Binding-site contacts:
Ligand atom C2' contacts residue TYR109 of chain 1.A at 3.4 Å (hydrophobic).
Ligand atom O4P contacts residue CA1 of chain 1.B at 3.2 Å.
Ligand atom O2 contacts residue ASP77 of chain 1.A at 4.0 Å.
Ligand atom P2 contacts residue ARG35 of chain 1.A at 3.6 Å.
Ligand atom C1' contacts residue ARG81 of chain 1.A at 4.0 Å.
Ligand atom C4 contacts residue LEU83 of chain 1.A at 3.8 Å (hydrophobic).
Ligand atom O4 contacts residue LEU83 of chain 1.A at 3.7 Å.
Ligand atom C4 contacts residue TYR109 of chain 1.A at 3.6 Å (hydrophobic).
Ligand atom C5M contacts residue TYR107 of chain 1.A at 3.7 Å (hydrophobic).
Ligand atom C2 contacts residue TYR109 of chain 1.A at 3.8 Å (hydrophobic).
Ligand atom O2P contacts residue LYS78 of chain 1.A at 2.8 Å (salt-bridge).
Ligand atom O4P contacts residue TYR107 of chain 1.A at 4.0 Å.
Ligand atom O4 contacts residue TYR109 of chain 1.A at 3.9 Å.
Ligand atom O4P contacts residue ARG35 of chain 1.A at 2.9 Å (salt-bridge).
Ligand atom P1 contacts residue LYS78 of chain 1.A at 3.8 Å.
Ligand atom C5' contacts residue TYR107 of chain 1.A at 3.5 Å (hydrophobic).
Ligand atom C4' contacts residue ARG81 of chain 1.A at 3.9 Å.
Ligand atom O2P contacts residue TYR79 of chain 1.A at 3.5 Å (h-bond).
Ligand atom O4' contacts residue TYR79 of chain 1.A at 4.1 Å.
Ligand atom O4 contacts residue LEU37 of chain 1.A at 3.9 Å.
Ligand atom C5M contacts residue ARG35 of chain 1.A at 3.8 Å.
Ligand atom O5P contacts residue ARG35 of chain 1.A at 2.9 Å (salt-bridge).
Ligand atom O2 contacts residue TYR109 of chain 1.A at 4.0 Å.
Ligand atom N3 contacts residue TYR109 of chain 1.A at 3.4 Å.
Ligand atom C6 contacts residue ARG81 of chain 1.A at 4.0 Å.
Ligand atom O5P contacts residue ARG81 of chain 1.A at 2.8 Å (salt-bridge).
Ligand atom C3' contacts residue TYR107 of chain 1.A at 3.9 Å (hydrophobic).
Ligand atom O1P contacts residue TYR79 of chain 1.A at 2.6 Å (h-bond).
Ligand atom O3' contacts residue LYS78 of chain 1.A at 3.5 Å.
Ligand atom C2' contacts residue TYR107 of chain 1.A at 3.6 Å (hydrophobic).
Ligand atom P1 contacts residue TYR79 of chain 1.A at 3.6 Å.
Ligand atom P2 contacts residue ARG81 of chain 1.A at 4.0 Å.
Ligand atom C5' contacts residue ARG81 of chain 1.A at 4.1 Å.
Ligand atom N3 contacts residue LEU83 of chain 1.A at 3.9 Å.
Ligand atom O5' contacts residue ARG81 of chain 1.A at 3.1 Å (salt-bridge).
Ligand atom C2 contacts residue ASP77 of chain 1.A at 4.1 Å.
Ligand atom O4P contacts residue ASP40 of chain 1.A at 3.5 Å (salt-bridge).
Ligand atom C5M contacts residue LEU36 of chain 1.A at 4.0 Å (hydrophobic).
Ligand atom O4' contacts residue ARG81 of chain 1.A at 3.0 Å (salt-bridge).
Ligand atom O5' contacts residue ARG35 of chain 1.A at 3.6 Å.

The protein below binds the small molecule below.
Small molecule (SMILES): Cc1cn([C@H]2C[C@H](OP(=O)(O)O)[C@@H](COP(=O)(O)O)O2)c(=O)[nH]c1=O

Sequence of chain 1.A:
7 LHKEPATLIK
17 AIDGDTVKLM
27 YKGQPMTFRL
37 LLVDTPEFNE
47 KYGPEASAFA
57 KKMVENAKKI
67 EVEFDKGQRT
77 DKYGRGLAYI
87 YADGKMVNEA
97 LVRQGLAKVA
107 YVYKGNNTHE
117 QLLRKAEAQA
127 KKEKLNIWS